Sequence of chain 60.E:
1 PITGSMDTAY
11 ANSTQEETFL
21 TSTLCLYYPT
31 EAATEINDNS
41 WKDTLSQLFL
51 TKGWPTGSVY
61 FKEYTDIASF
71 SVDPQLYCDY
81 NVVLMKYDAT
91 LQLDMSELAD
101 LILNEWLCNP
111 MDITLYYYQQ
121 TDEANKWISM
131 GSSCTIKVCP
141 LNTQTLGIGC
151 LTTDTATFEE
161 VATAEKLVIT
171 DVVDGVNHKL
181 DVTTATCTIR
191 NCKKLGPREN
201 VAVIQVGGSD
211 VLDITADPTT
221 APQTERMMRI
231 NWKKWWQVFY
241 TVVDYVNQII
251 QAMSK

Binding-site contacts:
Ligand atom C2 contacts residue ASN12 of chain 60.E at 3.3 Å.
Ligand atom O5 contacts residue ASN12 of chain 60.E at 2.7 Å (h-bond).
Ligand atom C1 contacts residue ASN12 of chain 60.E at 2.2 Å.
Ligand atom N2 contacts residue ASN12 of chain 60.E at 3.8 Å.
Ligand atom C5 contacts residue ASN12 of chain 60.E at 4.1 Å.
Ligand atom O7 contacts residue ASN12 of chain 60.E at 3.6 Å.
Ligand atom C7 contacts residue ASN12 of chain 60.E at 3.9 Å.

This small molecule binds to this protein.
Small molecule (SMILES): CC(=O)N[C@H]1[C@H](O[C@H]2[C@H](O)[C@@H](NC(C)=O)CO[C@@H]2CO)O[C@H](CO)[C@@H](O)[C@@H]1O